Sequence of chain 1.E:
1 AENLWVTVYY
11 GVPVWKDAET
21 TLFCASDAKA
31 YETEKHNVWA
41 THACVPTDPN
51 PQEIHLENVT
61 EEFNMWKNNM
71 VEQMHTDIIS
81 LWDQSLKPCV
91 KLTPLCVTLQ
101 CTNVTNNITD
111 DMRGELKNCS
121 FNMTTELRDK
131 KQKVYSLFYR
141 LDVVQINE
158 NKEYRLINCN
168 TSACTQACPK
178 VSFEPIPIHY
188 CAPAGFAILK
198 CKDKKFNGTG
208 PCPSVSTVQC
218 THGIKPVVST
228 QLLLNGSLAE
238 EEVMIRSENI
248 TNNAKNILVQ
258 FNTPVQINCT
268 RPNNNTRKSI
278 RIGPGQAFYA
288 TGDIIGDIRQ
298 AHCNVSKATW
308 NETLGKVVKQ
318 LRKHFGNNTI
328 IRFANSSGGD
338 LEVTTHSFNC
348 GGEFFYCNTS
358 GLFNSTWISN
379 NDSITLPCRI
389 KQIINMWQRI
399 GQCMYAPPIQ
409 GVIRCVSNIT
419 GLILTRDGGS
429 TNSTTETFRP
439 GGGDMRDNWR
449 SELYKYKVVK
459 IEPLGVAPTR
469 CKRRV

Sequence of chain 1.F:
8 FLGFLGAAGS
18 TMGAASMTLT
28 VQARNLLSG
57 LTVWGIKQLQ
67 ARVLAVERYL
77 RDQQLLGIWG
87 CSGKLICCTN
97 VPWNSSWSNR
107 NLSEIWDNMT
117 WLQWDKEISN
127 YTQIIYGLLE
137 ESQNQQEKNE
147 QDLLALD

This small molecule binds to this protein.
Small molecule (SMILES): CC(=O)N[C@@H]1[C@@H](O)[C@H](O)[C@@H](CO)O[C@H]1O

Binding-site contacts:
Ligand atom C7 contacts residue SER17 of chain 1.F at 3.7 Å.
Ligand atom C7 contacts residue GLU57 of chain 1.E at 3.9 Å.
Ligand atom C2 contacts residue GLU57 of chain 1.E at 3.9 Å.
Ligand atom N2 contacts residue ASN58 of chain 1.E at 2.8 Å (h-bond).
Ligand atom C1 contacts residue GLU57 of chain 1.E at 4.0 Å.
Ligand atom C4 contacts residue ASN58 of chain 1.E at 4.2 Å.
Ligand atom C2 contacts residue ASN58 of chain 1.E at 2.4 Å.
Ligand atom C1 contacts residue ASN58 of chain 1.E at 1.4 Å.
Ligand atom O5 contacts residue ASN58 of chain 1.E at 2.4 Å (h-bond).
Ligand atom C7 contacts residue ASN58 of chain 1.E at 3.9 Å.
Ligand atom O7 contacts residue SER17 of chain 1.F at 3.6 Å (h-bond).
Ligand atom C5 contacts residue ASN58 of chain 1.E at 3.7 Å.
Ligand atom C8 contacts residue SER17 of chain 1.F at 3.3 Å.
Ligand atom C3 contacts residue GLU57 of chain 1.E at 4.1 Å.
Ligand atom N2 contacts residue GLU57 of chain 1.E at 3.1 Å (salt-bridge).
Ligand atom C3 contacts residue ASN58 of chain 1.E at 3.8 Å.
Ligand atom C8 contacts residue GLU57 of chain 1.E at 3.3 Å.